Binding-site contacts:
Ligand atom N5 contacts residue SER526 of chain 1.A at 3.9 Å.
Ligand atom C5C contacts residue SER526 of chain 1.A at 3.2 Å.
Ligand atom C2 contacts residue HIS317 of chain 1.A at 3.5 Å.
Ligand atom O3 contacts residue SER428 of chain 1.A at 4.2 Å.
Ligand atom O3 contacts residue HIS317 of chain 1.A at 2.8 Å (h-bond).
Ligand atom C2 contacts residue SER428 of chain 1.A at 3.9 Å.
Ligand atom C5A contacts residue SER428 of chain 1.A at 3.6 Å.
Ligand atom C2 contacts residue TYR81 of chain 1.A at 3.9 Å (hydrophobic).
Ligand atom C3 contacts residue SER428 of chain 1.A at 3.4 Å.
Ligand atom C3 contacts residue HIS317 of chain 1.A at 3.6 Å.
Ligand atom C4 contacts residue SER428 of chain 1.A at 4.4 Å.
Ligand atom O1A contacts residue TRP76 of chain 1.A at 3.5 Å.
Ligand atom C5C contacts residue VAL543 of chain 1.A at 3.6 Å (hydrophobic).
Ligand atom C4 contacts residue HIS317 of chain 1.A at 4.1 Å.
Ligand atom O1B contacts residue TYR426 of chain 1.A at 2.6 Å (h-bond).
Ligand atom O1A contacts residue TYR81 of chain 1.A at 4.0 Å.
Ligand atom C5A contacts residue SER526 of chain 1.A at 3.5 Å.
Ligand atom C1 contacts residue THR439 of chain 1.A at 3.5 Å.
Ligand atom O3 contacts residue COA1 of chain 1.C at 2.9 Å (h-bond).
Ligand atom C5A contacts residue THR527 of chain 1.A at 3.9 Å.
Ligand atom C5B contacts residue PHE540 of chain 1.A at 3.6 Å (hydrophobic).
Ligand atom O1A contacts residue ARG492 of chain 1.A at 4.0 Å.
Ligand atom C2 contacts residue COA1 of chain 1.C at 3.8 Å.
Ligand atom O1B contacts residue THR439 of chain 1.A at 3.7 Å.
Ligand atom O1A contacts residue THR439 of chain 1.A at 2.7 Å (h-bond).
Ligand atom C3 contacts residue COA1 of chain 1.C at 3.7 Å.
Ligand atom C5A contacts residue PHE540 of chain 1.A at 4.3 Å (hydrophobic).
Ligand atom C1 contacts residue TYR426 of chain 1.A at 3.3 Å (hydrophobic).
Ligand atom C1 contacts residue SER428 of chain 1.A at 3.7 Å.
Ligand atom O1B contacts residue SER428 of chain 1.A at 2.7 Å (h-bond).
Ligand atom C5A contacts residue TYR426 of chain 1.A at 3.6 Å (hydrophobic).
Ligand atom O1A contacts residue TYR426 of chain 1.A at 3.3 Å (h-bond).
Ligand atom O1A contacts residue GLU321 of chain 1.A at 4.4 Å.
Ligand atom C1 contacts residue TYR81 of chain 1.A at 4.4 Å (hydrophobic).
Ligand atom C2 contacts residue GLU321 of chain 1.A at 4.2 Å.

This small molecule binds to this protein.
Small molecule (SMILES): C[N+](C)(C)C[C@H](O)CC(=O)O

Sequence of chain 1.A:
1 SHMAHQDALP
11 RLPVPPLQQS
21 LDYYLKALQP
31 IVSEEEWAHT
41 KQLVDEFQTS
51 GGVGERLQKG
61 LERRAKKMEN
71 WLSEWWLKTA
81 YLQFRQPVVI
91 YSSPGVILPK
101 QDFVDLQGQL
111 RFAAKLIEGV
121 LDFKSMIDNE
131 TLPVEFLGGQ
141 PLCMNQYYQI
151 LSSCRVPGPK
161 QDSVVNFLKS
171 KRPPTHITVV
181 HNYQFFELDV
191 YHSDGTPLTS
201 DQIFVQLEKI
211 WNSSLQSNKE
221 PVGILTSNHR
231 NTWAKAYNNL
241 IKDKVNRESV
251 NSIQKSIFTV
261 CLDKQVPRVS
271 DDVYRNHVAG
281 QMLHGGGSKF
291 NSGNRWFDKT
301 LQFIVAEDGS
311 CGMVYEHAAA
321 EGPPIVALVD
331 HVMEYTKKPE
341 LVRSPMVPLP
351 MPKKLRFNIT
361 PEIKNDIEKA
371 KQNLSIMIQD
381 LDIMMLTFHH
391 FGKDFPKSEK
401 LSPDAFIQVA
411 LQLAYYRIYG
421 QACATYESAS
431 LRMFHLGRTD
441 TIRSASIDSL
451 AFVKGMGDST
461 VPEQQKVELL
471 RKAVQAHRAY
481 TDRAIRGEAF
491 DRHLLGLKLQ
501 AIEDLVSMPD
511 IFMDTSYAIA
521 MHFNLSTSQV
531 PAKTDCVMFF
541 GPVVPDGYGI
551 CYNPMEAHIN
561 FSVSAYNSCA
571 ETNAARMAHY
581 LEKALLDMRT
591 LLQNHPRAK